Sequence of chain 1.B:
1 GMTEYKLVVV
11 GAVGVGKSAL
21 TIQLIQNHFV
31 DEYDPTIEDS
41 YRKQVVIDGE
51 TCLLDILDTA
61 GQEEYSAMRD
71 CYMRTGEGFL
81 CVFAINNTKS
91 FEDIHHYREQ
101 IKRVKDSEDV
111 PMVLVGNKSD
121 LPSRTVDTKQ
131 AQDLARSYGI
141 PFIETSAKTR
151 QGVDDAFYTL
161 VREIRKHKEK

A small-molecule ligand and the protein it binds are described below.
Small molecule (SMILES): O=C(CCl)c1c[nH]c2ccccc12

Binding-site contacts:
Ligand atom CAN contacts residue CYS71 of chain 1.B at 4.2 Å (hydrophobic).
Ligand atom CAO contacts residue THR75 of chain 1.B at 4.3 Å.
Ligand atom OAJ contacts residue CYS71 of chain 1.B at 3.0 Å (h-bond).
Ligand atom CAI contacts residue CYS71 of chain 1.B at 2.8 Å (hydrophobic).
Ligand atom CAM contacts residue ARG74 of chain 1.B at 3.4 Å.
Ligand atom OAJ contacts residue THR75 of chain 1.B at 4.4 Å.
Ligand atom NAL contacts residue ARG74 of chain 1.B at 3.5 Å (salt-bridge).
Ligand atom CAH contacts residue CYS71 of chain 1.B at 1.8 Å (hydrophobic).
Ligand atom CAP contacts residue THR75 of chain 1.B at 4.0 Å.